This small molecule binds to this protein.
Small molecule (SMILES): CC(=O)N[C@H]1[C@H](O[C@H]2[C@H](O)[C@@H](NC(C)=O)CO[C@@H]2CO)O[C@H](CO)[C@@H](O)[C@@H]1O

Sequence of chain 1.A:
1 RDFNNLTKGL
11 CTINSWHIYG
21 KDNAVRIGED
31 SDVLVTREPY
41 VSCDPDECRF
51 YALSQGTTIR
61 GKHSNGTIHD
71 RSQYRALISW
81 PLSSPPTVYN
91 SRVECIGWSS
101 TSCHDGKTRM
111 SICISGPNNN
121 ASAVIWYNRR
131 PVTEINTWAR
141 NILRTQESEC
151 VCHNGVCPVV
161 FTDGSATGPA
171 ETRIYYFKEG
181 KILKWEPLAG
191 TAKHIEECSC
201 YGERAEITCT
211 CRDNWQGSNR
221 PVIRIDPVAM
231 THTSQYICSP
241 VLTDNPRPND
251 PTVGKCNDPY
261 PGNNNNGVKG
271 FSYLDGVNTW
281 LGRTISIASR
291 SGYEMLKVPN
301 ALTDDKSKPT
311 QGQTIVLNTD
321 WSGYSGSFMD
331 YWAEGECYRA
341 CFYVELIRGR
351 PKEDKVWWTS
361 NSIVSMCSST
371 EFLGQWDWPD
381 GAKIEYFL

Binding-site contacts:
Ligand atom C7 contacts residue PHE3 of chain 1.A at 3.5 Å (hydrophobic).
Ligand atom N2 contacts residue ASP2 of chain 1.A at 3.8 Å.
Ligand atom N2 contacts residue ASN5 of chain 1.A at 2.9 Å (h-bond).
Ligand atom O6 contacts residue ASN154 of chain 1.A at 3.4 Å (h-bond).
Ligand atom C1 contacts residue PHE3 of chain 1.A at 3.6 Å (hydrophobic).
Ligand atom N2 contacts residue PHE3 of chain 1.A at 2.7 Å (h-bond).
Ligand atom C7 contacts residue ASP2 of chain 1.A at 3.8 Å.
Ligand atom C5 contacts residue ASP2 of chain 1.A at 4.2 Å.
Ligand atom C8 contacts residue PHE3 of chain 1.A at 3.4 Å (hydrophobic).
Ligand atom O3 contacts residue ASP2 of chain 1.A at 2.7 Å (salt-bridge).
Ligand atom O5 contacts residue ASN154 of chain 1.A at 3.8 Å.
Ligand atom O5 contacts residue ASN5 of chain 1.A at 2.3 Å (h-bond).
Ligand atom C6 contacts residue ASN154 of chain 1.A at 4.3 Å.
Ligand atom C2 contacts residue ASN5 of chain 1.A at 2.5 Å.
Ligand atom C1 contacts residue ASN154 of chain 1.A at 4.2 Å.
Ligand atom C5 contacts residue ASN154 of chain 1.A at 3.5 Å.
Ligand atom C8 contacts residue ASP2 of chain 1.A at 3.7 Å.
Ligand atom C2 contacts residue PHE3 of chain 1.A at 3.7 Å (hydrophobic).
Ligand atom C8 contacts residue ASN154 of chain 1.A at 4.1 Å.
Ligand atom C7 contacts residue ASN5 of chain 1.A at 3.8 Å.
Ligand atom C3 contacts residue ASN5 of chain 1.A at 3.9 Å.
Ligand atom C1 contacts residue ASN5 of chain 1.A at 1.4 Å.
Ligand atom C3 contacts residue PHE3 of chain 1.A at 4.3 Å (hydrophobic).
Ligand atom O6 contacts residue ASP2 of chain 1.A at 2.7 Å (salt-bridge).
Ligand atom C4 contacts residue ASN5 of chain 1.A at 4.3 Å.
Ligand atom C5 contacts residue ASN5 of chain 1.A at 3.7 Å.
Ligand atom O7 contacts residue ASN5 of chain 1.A at 4.2 Å.
Ligand atom C3 contacts residue ASP2 of chain 1.A at 3.9 Å.
Ligand atom C6 contacts residue ASP2 of chain 1.A at 3.3 Å.
Ligand atom O5 contacts residue ASP2 of chain 1.A at 3.7 Å.